Sequence of chain 1.N:
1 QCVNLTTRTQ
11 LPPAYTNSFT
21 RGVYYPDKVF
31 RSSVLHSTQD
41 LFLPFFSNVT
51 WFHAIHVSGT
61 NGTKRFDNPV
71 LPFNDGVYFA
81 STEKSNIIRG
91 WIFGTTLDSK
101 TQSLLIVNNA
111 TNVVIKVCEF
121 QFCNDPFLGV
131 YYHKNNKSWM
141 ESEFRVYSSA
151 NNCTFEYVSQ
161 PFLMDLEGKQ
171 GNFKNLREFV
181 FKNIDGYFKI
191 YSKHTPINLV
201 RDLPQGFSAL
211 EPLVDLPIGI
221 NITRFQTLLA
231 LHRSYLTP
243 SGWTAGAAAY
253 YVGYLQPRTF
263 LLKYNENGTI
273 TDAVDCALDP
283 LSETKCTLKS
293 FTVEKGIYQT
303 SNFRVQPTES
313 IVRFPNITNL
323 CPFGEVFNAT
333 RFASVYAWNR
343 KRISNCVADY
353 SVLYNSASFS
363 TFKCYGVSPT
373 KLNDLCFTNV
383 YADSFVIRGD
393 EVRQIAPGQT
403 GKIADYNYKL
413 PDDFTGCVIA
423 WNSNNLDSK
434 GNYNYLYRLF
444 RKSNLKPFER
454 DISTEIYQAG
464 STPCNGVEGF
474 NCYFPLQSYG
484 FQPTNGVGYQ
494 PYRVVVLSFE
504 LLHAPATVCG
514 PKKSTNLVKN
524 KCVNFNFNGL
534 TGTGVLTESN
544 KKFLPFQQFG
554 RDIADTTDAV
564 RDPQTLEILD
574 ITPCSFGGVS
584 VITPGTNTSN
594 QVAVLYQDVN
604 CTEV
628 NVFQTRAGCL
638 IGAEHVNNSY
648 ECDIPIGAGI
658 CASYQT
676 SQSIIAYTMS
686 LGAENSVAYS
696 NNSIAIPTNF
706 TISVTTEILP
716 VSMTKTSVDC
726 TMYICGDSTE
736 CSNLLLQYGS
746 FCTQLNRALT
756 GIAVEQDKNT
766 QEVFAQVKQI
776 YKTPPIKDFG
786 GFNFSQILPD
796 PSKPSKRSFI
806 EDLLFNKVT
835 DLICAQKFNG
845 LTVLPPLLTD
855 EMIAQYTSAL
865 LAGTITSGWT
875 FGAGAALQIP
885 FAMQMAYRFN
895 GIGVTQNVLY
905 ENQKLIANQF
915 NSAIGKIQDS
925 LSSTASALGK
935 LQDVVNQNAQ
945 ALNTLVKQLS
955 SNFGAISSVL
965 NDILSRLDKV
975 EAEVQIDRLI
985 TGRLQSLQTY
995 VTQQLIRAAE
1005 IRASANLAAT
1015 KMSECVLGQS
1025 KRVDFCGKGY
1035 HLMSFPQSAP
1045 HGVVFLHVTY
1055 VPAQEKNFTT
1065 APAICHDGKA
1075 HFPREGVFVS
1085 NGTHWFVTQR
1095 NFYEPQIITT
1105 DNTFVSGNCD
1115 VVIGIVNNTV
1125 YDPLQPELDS

Sequence of chain 1.M:
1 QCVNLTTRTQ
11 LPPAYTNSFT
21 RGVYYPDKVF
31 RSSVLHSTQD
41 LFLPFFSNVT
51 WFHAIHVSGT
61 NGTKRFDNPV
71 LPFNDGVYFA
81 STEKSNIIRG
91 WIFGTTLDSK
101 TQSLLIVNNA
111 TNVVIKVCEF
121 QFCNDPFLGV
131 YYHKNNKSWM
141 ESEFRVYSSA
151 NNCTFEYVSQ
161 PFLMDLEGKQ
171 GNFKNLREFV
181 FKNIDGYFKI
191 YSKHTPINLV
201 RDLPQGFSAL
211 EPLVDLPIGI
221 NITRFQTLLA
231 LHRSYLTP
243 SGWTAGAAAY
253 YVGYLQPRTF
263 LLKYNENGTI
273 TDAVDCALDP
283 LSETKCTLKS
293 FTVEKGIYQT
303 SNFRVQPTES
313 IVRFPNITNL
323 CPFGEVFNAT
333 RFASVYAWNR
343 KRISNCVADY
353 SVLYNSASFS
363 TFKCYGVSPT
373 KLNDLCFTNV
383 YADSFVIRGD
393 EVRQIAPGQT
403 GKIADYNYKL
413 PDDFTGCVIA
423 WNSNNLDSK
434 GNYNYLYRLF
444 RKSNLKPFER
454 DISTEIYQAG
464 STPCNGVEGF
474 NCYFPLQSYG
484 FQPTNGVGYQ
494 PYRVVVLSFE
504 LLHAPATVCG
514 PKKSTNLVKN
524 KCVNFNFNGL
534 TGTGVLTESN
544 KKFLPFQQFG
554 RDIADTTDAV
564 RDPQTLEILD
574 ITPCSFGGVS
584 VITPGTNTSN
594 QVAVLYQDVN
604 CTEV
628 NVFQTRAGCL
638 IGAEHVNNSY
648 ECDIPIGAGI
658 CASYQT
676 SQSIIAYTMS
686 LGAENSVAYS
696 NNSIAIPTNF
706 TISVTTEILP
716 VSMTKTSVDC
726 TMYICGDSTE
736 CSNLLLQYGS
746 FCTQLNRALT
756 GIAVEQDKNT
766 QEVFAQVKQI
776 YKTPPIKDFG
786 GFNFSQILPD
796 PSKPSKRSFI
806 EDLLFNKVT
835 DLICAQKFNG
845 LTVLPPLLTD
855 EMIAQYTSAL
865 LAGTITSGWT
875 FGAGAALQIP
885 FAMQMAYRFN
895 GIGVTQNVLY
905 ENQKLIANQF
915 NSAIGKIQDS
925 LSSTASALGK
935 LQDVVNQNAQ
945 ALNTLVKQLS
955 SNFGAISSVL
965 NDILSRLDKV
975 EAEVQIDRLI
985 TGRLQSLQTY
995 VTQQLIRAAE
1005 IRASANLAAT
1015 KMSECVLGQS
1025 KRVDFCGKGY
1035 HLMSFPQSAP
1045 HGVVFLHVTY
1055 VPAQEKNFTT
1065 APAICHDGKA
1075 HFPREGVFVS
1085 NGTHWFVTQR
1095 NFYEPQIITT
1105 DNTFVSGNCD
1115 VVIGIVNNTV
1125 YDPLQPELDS

A protein and the small-molecule ligand that binds it are described below.
Small molecule (SMILES): CC(=O)N[C@@H]1[C@@H](O)[C@H](O)[C@@H](CO)O[C@H]1O

Binding-site contacts:
Ligand atom C8 contacts residue LYS1060 of chain 1.N at 4.3 Å.
Ligand atom C5 contacts residue ALA693 of chain 1.N at 3.6 Å (hydrophobic).
Ligand atom C1 contacts residue GLN882 of chain 1.M at 4.3 Å.
Ligand atom C8 contacts residue GLU1059 of chain 1.N at 3.2 Å.
Ligand atom C6 contacts residue ALA693 of chain 1.N at 3.5 Å (hydrophobic).
Ligand atom C4 contacts residue ASN1061 of chain 1.N at 4.2 Å.
Ligand atom O4 contacts residue ALA693 of chain 1.N at 4.4 Å.
Ligand atom C2 contacts residue ASN1061 of chain 1.N at 2.5 Å.
Ligand atom C3 contacts residue ASN1061 of chain 1.N at 3.8 Å.
Ligand atom O6 contacts residue ALA693 of chain 1.N at 3.5 Å.
Ligand atom N2 contacts residue ASN1061 of chain 1.N at 2.9 Å (h-bond).
Ligand atom C7 contacts residue ASN1061 of chain 1.N at 3.8 Å.
Ligand atom C8 contacts residue ASN1061 of chain 1.N at 4.3 Å.
Ligand atom O7 contacts residue ASN1061 of chain 1.N at 4.3 Å.
Ligand atom O5 contacts residue ALA693 of chain 1.N at 4.5 Å.
Ligand atom C5 contacts residue ASN1061 of chain 1.N at 3.7 Å.
Ligand atom C1 contacts residue ASN1061 of chain 1.N at 1.4 Å.
Ligand atom O5 contacts residue ASN1061 of chain 1.N at 2.4 Å (h-bond).